This small molecule binds to this protein.
Small molecule (SMILES): CO[C@@H]1O[C@@H](C)Cc2oc3cc(O)c(O)c(C(=O)O)c3c(=O)c21

Binding-site contacts:
Ligand atom C22 contacts residue SER173 of chain 1.B at 3.1 Å.
Ligand atom C22 contacts residue LYS167 of chain 1.B at 3.9 Å.
Ligand atom O19 contacts residue ZN1 of chain 1.H at 2.5 Å.
Ligand atom O31 contacts residue LYS167 of chain 1.B at 2.8 Å (salt-bridge).
Ligand atom O20 contacts residue LYS167 of chain 1.B at 3.8 Å.
Ligand atom C18 contacts residue HIS206 of chain 1.B at 4.0 Å.
Ligand atom O30 contacts residue ILE174 of chain 1.B at 4.2 Å.
Ligand atom O19 contacts residue CYS164 of chain 1.B at 3.1 Å.
Ligand atom O19 contacts residue HIS206 of chain 1.B at 3.6 Å (h-bond).
Ligand atom O16 contacts residue ZN1 of chain 1.H at 3.5 Å.
Ligand atom C5 contacts residue HIS206 of chain 1.B at 3.6 Å.
Ligand atom O19 contacts residue ZN1 of chain 1.G at 4.1 Å.
Ligand atom C6 contacts residue ZN1 of chain 1.H at 3.5 Å.
Ligand atom C10 contacts residue HIS206 of chain 1.B at 4.1 Å.
Ligand atom O19 contacts residue HIS145 of chain 1.B at 2.8 Å.
Ligand atom C18 contacts residue HIS145 of chain 1.B at 3.1 Å.
Ligand atom C5 contacts residue ZN1 of chain 1.H at 3.5 Å.
Ligand atom O16 contacts residue ASN176 of chain 1.B at 3.3 Å (h-bond).
Ligand atom C18 contacts residue ASN176 of chain 1.B at 4.2 Å.
Ligand atom C11 contacts residue LYS167 of chain 1.B at 3.9 Å.
Ligand atom O16 contacts residue HIS84 of chain 1.B at 4.1 Å.
Ligand atom O30 contacts residue HIS145 of chain 1.B at 3.3 Å.
Ligand atom C6 contacts residue ASN176 of chain 1.B at 3.7 Å.
Ligand atom C5 contacts residue ASN176 of chain 1.B at 4.0 Å.
Ligand atom C11 contacts residue HIS206 of chain 1.B at 3.5 Å.
Ligand atom C18 contacts residue ZN1 of chain 1.H at 3.4 Å.
Ligand atom O30 contacts residue LYS167 of chain 1.B at 3.5 Å (salt-bridge).
Ligand atom O30 contacts residue ASN176 of chain 1.B at 3.4 Å (h-bond).
Ligand atom C6 contacts residue HIS206 of chain 1.B at 4.0 Å.
Ligand atom O17 contacts residue ASN176 of chain 1.B at 3.6 Å.
Ligand atom C4 contacts residue HIS206 of chain 1.B at 3.6 Å.
Ligand atom O8 contacts residue TRP32 of chain 1.B at 3.8 Å.
Ligand atom O16 contacts residue ZN1 of chain 1.G at 3.2 Å.
Ligand atom O31 contacts residue HIS206 of chain 1.B at 3.3 Å.
Ligand atom O8 contacts residue VAL35 of chain 1.B at 4.1 Å.
Ligand atom O16 contacts residue HIS145 of chain 1.B at 3.4 Å.
Ligand atom C1 contacts residue ASN176 of chain 1.B at 4.0 Å.
Ligand atom C18 contacts residue LYS167 of chain 1.B at 4.0 Å.
Ligand atom O20 contacts residue GLY175 of chain 1.B at 4.1 Å.
Ligand atom O30 contacts residue GLY175 of chain 1.B at 4.0 Å.

Sequence of chain 1.B:
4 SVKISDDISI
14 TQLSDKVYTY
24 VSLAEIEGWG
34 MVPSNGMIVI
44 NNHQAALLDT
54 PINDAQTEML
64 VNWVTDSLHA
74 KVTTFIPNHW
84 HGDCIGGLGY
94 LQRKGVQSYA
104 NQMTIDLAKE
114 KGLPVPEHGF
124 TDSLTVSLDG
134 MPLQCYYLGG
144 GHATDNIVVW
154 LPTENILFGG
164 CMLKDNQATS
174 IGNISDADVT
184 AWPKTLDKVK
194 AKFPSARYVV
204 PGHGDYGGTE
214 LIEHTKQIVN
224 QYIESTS